Binding-site contacts:
Ligand atom PA contacts residue VAL163 of chain 1.E at 3.7 Å.
Ligand atom C4 contacts residue ASP305 of chain 1.E at 3.5 Å.
Ligand atom C7 contacts residue ASN23 of chain 1.E at 3.6 Å.
Ligand atom O2A contacts residue SER162 of chain 1.E at 3.7 Å.
Ligand atom O7 contacts residue TRP95 of chain 1.E at 3.6 Å.
Ligand atom N3U contacts residue PRO121 of chain 1.E at 3.3 Å (h-bond).
Ligand atom O1A contacts residue GLY164 of chain 1.E at 3.5 Å (h-bond).
Ligand atom O4 contacts residue PHE328 of chain 1.E at 3.5 Å.
Ligand atom C1E contacts residue LYS22 of chain 1.E at 3.2 Å.
Ligand atom O2E contacts residue LEU370 of chain 1.E at 3.5 Å.
Ligand atom O1A contacts residue SER162 of chain 1.E at 2.9 Å (h-bond).
Ligand atom O2B contacts residue ARG120 of chain 1.E at 3.0 Å (salt-bridge).
Ligand atom O2U contacts residue LYS160 of chain 1.E at 3.5 Å.
Ligand atom O2U contacts residue PRO121 of chain 1.E at 3.6 Å.
Ligand atom O4U contacts residue LEU124 of chain 1.E at 2.7 Å (h-bond).
Ligand atom O1E contacts residue LYS22 of chain 1.E at 3.1 Å (salt-bridge).
Ligand atom O4U contacts residue ASP123 of chain 1.E at 3.2 Å (salt-bridge).
Ligand atom O3 contacts residue ASN23 of chain 1.E at 3.3 Å (h-bond).
Ligand atom C4U contacts residue LEU124 of chain 1.E at 3.6 Å (hydrophobic).
Ligand atom C4U contacts residue PRO121 of chain 1.E at 3.1 Å (hydrophobic).
Ligand atom C4U contacts residue ASP123 of chain 1.E at 3.5 Å.
Ligand atom O4 contacts residue ASP305 of chain 1.E at 3.0 Å (salt-bridge).
Ligand atom O1B contacts residue GLY164 of chain 1.E at 3.0 Å (h-bond).
Ligand atom C5U contacts residue PRO121 of chain 1.E at 3.3 Å (hydrophobic).
Ligand atom O4U contacts residue VAL122 of chain 1.E at 3.3 Å.
Ligand atom O1E contacts residue ASN23 of chain 1.E at 3.0 Å (h-bond).
Ligand atom O2A contacts residue VAL163 of chain 1.E at 2.8 Å (h-bond).
Ligand atom O3D contacts residue VAL327 of chain 1.E at 3.0 Å (h-bond).
Ligand atom O1E contacts residue ARG371 of chain 1.E at 3.6 Å.
Ligand atom C8 contacts residue ASN23 of chain 1.E at 3.7 Å.
Ligand atom O2E contacts residue LYS22 of chain 1.E at 2.7 Å (salt-bridge).
Ligand atom N3U contacts residue ASP123 of chain 1.E at 2.8 Å (salt-bridge).
Ligand atom O2D contacts residue ALA119 of chain 1.E at 2.9 Å (h-bond).
Ligand atom O4 contacts residue THR304 of chain 1.E at 3.6 Å.
Ligand atom C5U contacts residue SER162 of chain 1.E at 3.5 Å.
Ligand atom O4U contacts residue PRO121 of chain 1.E at 3.5 Å (h-bond).
Ligand atom O7 contacts residue ASN23 of chain 1.E at 3.4 Å.
Ligand atom C1E contacts residue ASN23 of chain 1.E at 3.5 Å.
Ligand atom O1A contacts residue VAL163 of chain 1.E at 3.7 Å.
Ligand atom O3 contacts residue ASP305 of chain 1.E at 3.3 Å (salt-bridge).

Sequence of chain 1.E:
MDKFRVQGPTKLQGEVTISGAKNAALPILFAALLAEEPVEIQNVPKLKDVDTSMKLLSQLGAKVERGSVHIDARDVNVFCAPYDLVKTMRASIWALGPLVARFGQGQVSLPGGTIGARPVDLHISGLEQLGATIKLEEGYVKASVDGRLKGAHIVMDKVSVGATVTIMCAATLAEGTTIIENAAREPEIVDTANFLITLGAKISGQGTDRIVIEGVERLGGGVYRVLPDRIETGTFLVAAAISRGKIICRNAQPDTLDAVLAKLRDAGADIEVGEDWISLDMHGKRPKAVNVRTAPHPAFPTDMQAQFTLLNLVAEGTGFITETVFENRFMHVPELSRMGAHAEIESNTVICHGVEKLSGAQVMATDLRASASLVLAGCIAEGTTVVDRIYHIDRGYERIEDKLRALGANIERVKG

This small molecule binds to this protein.
Small molecule (SMILES): CC(=O)N[C@H]1[C@@H](O[P](=O)(O)O[P](=O)(O)OC[C@H]2O[C@@H](n3ccc(=O)[nH]c3=O)[C@H](O)[C@@H]2O)O[C@H](CO)[C@@H](O)[C@@H]1O[C@H](C)C(=O)O